Binding-site contacts:
Ligand atom C8 contacts residue GLY130 of chain 1.A at 4.5 Å.
Ligand atom O4 contacts residue GLY130 of chain 1.A at 3.6 Å.
Ligand atom C2 contacts residue GLY130 of chain 1.A at 4.4 Å.
Ligand atom C7 contacts residue GLN161 of chain 1.A at 3.9 Å.
Ligand atom O4 contacts residue THR131 of chain 1.A at 4.1 Å.
Ligand atom O3 contacts residue GLN161 of chain 1.A at 3.9 Å.
Ligand atom C2 contacts residue ASN165 of chain 1.A at 2.4 Å.
Ligand atom C4 contacts residue GLY130 of chain 1.A at 3.9 Å.
Ligand atom C6 contacts residue GLY130 of chain 1.A at 4.4 Å.
Ligand atom C3 contacts residue THR131 of chain 1.A at 3.8 Å.
Ligand atom O3 contacts residue THR131 of chain 1.A at 3.6 Å.
Ligand atom C4 contacts residue ASN165 of chain 1.A at 4.2 Å.
Ligand atom C1 contacts residue GLY130 of chain 1.A at 4.2 Å.
Ligand atom O3 contacts residue TRP129 of chain 1.A at 4.4 Å.
Ligand atom C3 contacts residue ASN165 of chain 1.A at 3.7 Å.
Ligand atom C8 contacts residue GLN161 of chain 1.A at 3.7 Å.
Ligand atom N2 contacts residue GLY130 of chain 1.A at 4.4 Å.
Ligand atom O7 contacts residue TRP129 of chain 1.A at 4.4 Å.
Ligand atom C7 contacts residue ASN165 of chain 1.A at 3.0 Å.
Ligand atom O6 contacts residue THR131 of chain 1.A at 4.0 Å.
Ligand atom C2 contacts residue GLN161 of chain 1.A at 4.0 Å.
Ligand atom O7 contacts residue GLY130 of chain 1.A at 3.1 Å.
Ligand atom C3 contacts residue GLN161 of chain 1.A at 3.9 Å.
Ligand atom O5 contacts residue THR131 of chain 1.A at 3.9 Å.
Ligand atom C3 contacts residue GLY130 of chain 1.A at 3.7 Å.
Ligand atom C8 contacts residue ASN165 of chain 1.A at 4.3 Å.
Ligand atom O7 contacts residue ASP166 of chain 1.A at 4.4 Å.
Ligand atom O7 contacts residue ASN165 of chain 1.A at 2.9 Å (h-bond).
Ligand atom N2 contacts residue ASN165 of chain 1.A at 2.8 Å (h-bond).
Ligand atom C7 contacts residue GLY130 of chain 1.A at 3.8 Å.
Ligand atom C1 contacts residue ASN165 of chain 1.A at 1.4 Å.
Ligand atom N2 contacts residue GLN161 of chain 1.A at 3.0 Å (h-bond).
Ligand atom O5 contacts residue ASN165 of chain 1.A at 2.4 Å (h-bond).
Ligand atom C8 contacts residue TRP129 of chain 1.A at 4.1 Å (hydrophobic).
Ligand atom C5 contacts residue GLY130 of chain 1.A at 3.7 Å.
Ligand atom C5 contacts residue ASN165 of chain 1.A at 3.6 Å.

Sequence of chain 1.A:
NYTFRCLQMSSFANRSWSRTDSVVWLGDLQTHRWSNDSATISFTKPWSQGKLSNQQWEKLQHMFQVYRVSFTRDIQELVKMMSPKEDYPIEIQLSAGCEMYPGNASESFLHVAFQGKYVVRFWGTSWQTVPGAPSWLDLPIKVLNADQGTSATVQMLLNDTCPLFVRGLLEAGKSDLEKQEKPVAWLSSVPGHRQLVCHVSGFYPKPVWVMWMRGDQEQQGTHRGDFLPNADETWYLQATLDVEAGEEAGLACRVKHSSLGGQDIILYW

This small molecule binds to this protein.
Small molecule (SMILES): CC(=O)N[C@H]1[C@H](O[C@H]2[C@H](O)[C@@H](NC(C)=O)CO[C@@H]2CO)O[C@H](CO)[C@@H](O[C@@H]2O[C@H](CO[C@H]3O[C@H](CO)[C@@H](O)[C@H](O)[C@@H]3O)[C@@H](O)[C@H](O[C@H]3O[C@H](CO)[C@@H](O)[C@H](O)[C@@H]3O)[C@@H]2O)[C@@H]1O